Sequence of chain 2.B:
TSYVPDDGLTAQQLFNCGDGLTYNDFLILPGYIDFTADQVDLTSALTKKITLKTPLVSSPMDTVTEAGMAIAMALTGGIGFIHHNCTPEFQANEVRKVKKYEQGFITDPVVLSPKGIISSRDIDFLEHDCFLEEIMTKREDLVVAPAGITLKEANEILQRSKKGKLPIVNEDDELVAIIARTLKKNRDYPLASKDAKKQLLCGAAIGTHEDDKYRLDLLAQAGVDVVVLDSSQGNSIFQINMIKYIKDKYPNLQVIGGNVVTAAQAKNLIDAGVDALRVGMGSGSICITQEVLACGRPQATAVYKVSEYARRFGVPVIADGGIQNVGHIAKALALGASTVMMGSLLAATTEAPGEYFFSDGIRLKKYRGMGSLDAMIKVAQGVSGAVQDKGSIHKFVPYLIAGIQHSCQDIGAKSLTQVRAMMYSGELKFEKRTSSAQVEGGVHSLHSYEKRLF

Binding-site contacts:
Ligand atom O50 contacts residue GLY326 of chain 2.B at 3.3 Å (h-bond).
Ligand atom O44 contacts residue ASP274 of chain 2.B at 3.6 Å.
Ligand atom C34 contacts residue SER276 of chain 2.B at 3.4 Å.
Ligand atom C53 contacts residue ASP274 of chain 2.B at 3.5 Å.
Ligand atom C49 contacts residue ASN303 of chain 2.B at 3.4 Å.
Ligand atom O50 contacts residue MET325 of chain 2.B at 3.3 Å.
Ligand atom C26 contacts residue GLN469 of chain 4.B at 3.5 Å.
Ligand atom N11 contacts residue THR252 of chain 2.B at 3.5 Å (h-bond).
Ligand atom C42 contacts residue CYS331 of chain 2.B at 3.6 Å (hydrophobic).
Ligand atom O31 contacts residue THR333 of chain 2.B at 3.0 Å (h-bond).
Ligand atom P35 contacts residue SER276 of chain 2.B at 3.6 Å.
Ligand atom C34 contacts residue SER275 of chain 2.B at 3.3 Å.
Ligand atom O43 contacts residue CYS331 of chain 2.B at 2.9 Å (h-bond).
Ligand atom N15 contacts residue PHE282 of chain 2.B at 3.5 Å.
Ligand atom C40 contacts residue SER276 of chain 2.B at 3.5 Å.
Ligand atom C42 contacts residue GLY326 of chain 2.B at 3.6 Å.
Ligand atom C49 contacts residue RVP1 of chain 2.G at 3.6 Å.
Ligand atom C14 contacts residue PHE282 of chain 2.B at 3.5 Å (hydrophobic).
Ligand atom N15 contacts residue THR252 of chain 2.B at 3.6 Å (h-bond).
Ligand atom C41 contacts residue SER276 of chain 2.B at 3.5 Å.
Ligand atom O50 contacts residue GLY324 of chain 2.B at 3.3 Å (h-bond).
Ligand atom O43 contacts residue THR333 of chain 2.B at 2.9 Å (h-bond).
Ligand atom C40 contacts residue RVP1 of chain 2.G at 3.5 Å.
Ligand atom C49 contacts residue GLY324 of chain 2.B at 3.3 Å.
Ligand atom O43 contacts residue GLY326 of chain 2.B at 3.2 Å (h-bond).
Ligand atom O51 contacts residue ASP274 of chain 2.B at 3.6 Å.
Ligand atom C52 contacts residue ASN303 of chain 2.B at 3.4 Å.
Ligand atom N12 contacts residue PHE282 of chain 2.B at 3.5 Å.
Ligand atom O25 contacts residue GLN469 of chain 4.B at 2.7 Å (h-bond).
Ligand atom O36 contacts residue SER276 of chain 2.B at 3.6 Å (h-bond).
Ligand atom O31 contacts residue GLN441 of chain 2.B at 3.1 Å (h-bond).
Ligand atom O30 contacts residue SER276 of chain 2.B at 2.6 Å (h-bond).
Ligand atom O31 contacts residue RVP1 of chain 2.G at 3.1 Å (h-bond).
Ligand atom C52 contacts residue ARG322 of chain 2.B at 3.5 Å.
Ligand atom C52 contacts residue SER275 of chain 2.B at 3.5 Å.
Ligand atom N11 contacts residue PHE282 of chain 2.B at 2.9 Å.
Ligand atom C52 contacts residue RVP1 of chain 2.G at 3.3 Å.
Ligand atom C13 contacts residue PHE282 of chain 2.B at 3.1 Å (hydrophobic).
Ligand atom O29 contacts residue ASP274 of chain 2.B at 3.6 Å (salt-bridge).
Ligand atom O44 contacts residue SER275 of chain 2.B at 3.0 Å (h-bond).

Sequence of chain 4.B:
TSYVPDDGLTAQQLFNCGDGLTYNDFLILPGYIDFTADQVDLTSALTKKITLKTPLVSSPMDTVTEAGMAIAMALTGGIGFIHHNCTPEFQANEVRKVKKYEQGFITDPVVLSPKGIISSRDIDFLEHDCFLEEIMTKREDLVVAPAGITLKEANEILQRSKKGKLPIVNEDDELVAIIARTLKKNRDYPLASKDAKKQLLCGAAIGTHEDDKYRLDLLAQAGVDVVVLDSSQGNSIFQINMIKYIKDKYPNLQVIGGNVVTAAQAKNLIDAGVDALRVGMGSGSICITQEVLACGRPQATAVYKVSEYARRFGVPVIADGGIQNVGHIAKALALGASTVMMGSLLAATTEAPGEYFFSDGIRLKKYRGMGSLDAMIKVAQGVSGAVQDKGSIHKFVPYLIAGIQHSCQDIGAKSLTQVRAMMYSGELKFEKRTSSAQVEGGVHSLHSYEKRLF

This small molecule binds to this protein.
Small molecule (SMILES): COc1c(C)c2c(c(O)c1CCO[P](=O)(O)C[P](=O)(O)OC[C@H]1O[C@@H](n3cnc4c(N)ncnc43)[C@H](O)[C@@H]1O)C(=O)OC2